Binding-site contacts:
Ligand atom N3 contacts residue LEU220 of chain 1.D at 3.4 Å.
Ligand atom C12 contacts residue LEU270 of chain 1.B at 3.6 Å (hydrophobic).
Ligand atom C14 contacts residue LEU271 of chain 1.B at 3.5 Å (hydrophobic).
Ligand atom C22 contacts residue MET163 of chain 1.D at 3.7 Å (hydrophobic).
Ligand atom C contacts residue NAD1 of chain 1.R at 3.4 Å.
Ligand atom C24 contacts residue PHE99 of chain 1.D at 3.4 Å (hydrophobic).
Ligand atom C6 contacts residue VAL205 of chain 1.D at 3.7 Å (hydrophobic).
Ligand atom N1 contacts residue PRO158 of chain 1.D at 3.3 Å (h-bond).
Ligand atom C7 contacts residue PRO158 of chain 1.D at 3.2 Å (hydrophobic).
Ligand atom O4 contacts residue NAD1 of chain 1.R at 3.2 Å (h-bond).
Ligand atom C20 contacts residue NAD1 of chain 1.R at 3.5 Å.
Ligand atom O contacts residue NAD1 of chain 1.R at 2.5 Å (h-bond).
Ligand atom N2 contacts residue VAL205 of chain 1.D at 3.4 Å.
Ligand atom O3 contacts residue MET157 of chain 1.D at 3.3 Å (h-bond).
Ligand atom N3 contacts residue MET201 of chain 1.D at 3.5 Å.
Ligand atom O3 contacts residue PHE151 of chain 1.D at 3.5 Å.
Ligand atom C9 contacts residue MET157 of chain 1.D at 3.4 Å (hydrophobic).
Ligand atom C5 contacts residue VAL205 of chain 1.D at 3.7 Å (hydrophobic).
Ligand atom C2 contacts residue NAD1 of chain 1.R at 3.2 Å.
Ligand atom C11 contacts residue LEU270 of chain 1.B at 3.6 Å (hydrophobic).
Ligand atom C23 contacts residue MET163 of chain 1.D at 3.7 Å (hydrophobic).
Ligand atom O4 contacts residue ALA200 of chain 1.D at 3.6 Å.
Ligand atom O3 contacts residue PRO158 of chain 1.D at 3.6 Å.
Ligand atom C18 contacts residue NAD1 of chain 1.R at 3.5 Å.
Ligand atom C1 contacts residue NAD1 of chain 1.R at 3.5 Å.
Ligand atom C9 contacts residue LEU220 of chain 1.D at 3.6 Å (hydrophobic).
Ligand atom N2 contacts residue LEU220 of chain 1.D at 3.4 Å.
Ligand atom C8 contacts residue PRO158 of chain 1.D at 3.6 Å (hydrophobic).
Ligand atom C20 contacts residue ALA200 of chain 1.D at 3.6 Å (hydrophobic).
Ligand atom C1 contacts residue TYR160 of chain 1.D at 3.5 Å (hydrophobic).
Ligand atom O contacts residue TYR160 of chain 1.D at 2.6 Å (h-bond).
Ligand atom C10 contacts residue LEU220 of chain 1.D at 3.7 Å (hydrophobic).
Ligand atom C24 contacts residue GLY98 of chain 1.D at 3.3 Å.
Ligand atom C25 contacts residue ALA200 of chain 1.D at 3.5 Å (hydrophobic).
Ligand atom C4 contacts residue PHE151 of chain 1.D at 3.6 Å (hydrophobic).
Ligand atom O3 contacts residue TYR160 of chain 1.D at 3.5 Å.
Ligand atom C3 contacts residue NAD1 of chain 1.R at 3.3 Å.
Ligand atom C contacts residue TYR160 of chain 1.D at 3.5 Å (hydrophobic).
Ligand atom C17 contacts residue NAD1 of chain 1.R at 3.3 Å.
Ligand atom C19 contacts residue NAD1 of chain 1.R at 3.5 Å.

This protein binds this small molecule.
Small molecule (SMILES): O=C(NCc1cn(Cc2ccc(Oc3ccccc3)c(O)c2)nn1)c1cc2ccccc2oc1=O

Sequence of chain 1.D:
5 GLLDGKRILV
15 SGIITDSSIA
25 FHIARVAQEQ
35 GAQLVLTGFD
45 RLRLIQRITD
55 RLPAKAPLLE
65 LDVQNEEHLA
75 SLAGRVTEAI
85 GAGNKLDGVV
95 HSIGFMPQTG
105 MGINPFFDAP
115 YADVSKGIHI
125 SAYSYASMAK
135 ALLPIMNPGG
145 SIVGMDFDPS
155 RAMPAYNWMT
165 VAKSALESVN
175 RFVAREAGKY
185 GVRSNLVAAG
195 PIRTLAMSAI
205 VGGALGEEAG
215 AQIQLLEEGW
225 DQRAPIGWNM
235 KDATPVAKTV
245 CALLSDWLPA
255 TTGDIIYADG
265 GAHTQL

Sequence of chain 1.B:
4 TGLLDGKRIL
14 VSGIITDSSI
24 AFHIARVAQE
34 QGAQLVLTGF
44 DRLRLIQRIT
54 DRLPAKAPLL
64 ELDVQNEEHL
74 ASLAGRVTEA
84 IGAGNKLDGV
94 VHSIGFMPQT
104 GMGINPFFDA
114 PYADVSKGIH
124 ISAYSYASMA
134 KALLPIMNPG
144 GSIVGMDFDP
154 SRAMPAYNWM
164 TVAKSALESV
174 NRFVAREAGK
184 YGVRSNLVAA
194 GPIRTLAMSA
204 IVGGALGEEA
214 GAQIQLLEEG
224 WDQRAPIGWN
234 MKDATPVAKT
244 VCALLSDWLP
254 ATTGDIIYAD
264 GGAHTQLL